Binding-site contacts:
Ligand atom O6 contacts residue ASN122 of chain 1.A at 3.2 Å (h-bond).
Ligand atom O2G contacts residue LYS23 of chain 1.A at 2.5 Å (salt-bridge).
Ligand atom N3B contacts residue GLY20 of chain 1.A at 3.2 Å (h-bond).
Ligand atom N1 contacts residue LYS152 of chain 1.A at 3.3 Å.
Ligand atom O2B contacts residue THR21 of chain 1.A at 3.3 Å (h-bond).
Ligand atom O3G contacts residue THR42 of chain 1.A at 2.7 Å (h-bond).
Ligand atom O2G contacts residue GLY19 of chain 1.A at 3.5 Å.
Ligand atom O2A contacts residue THR25 of chain 1.A at 2.5 Å (h-bond).
Ligand atom O3A contacts residue GLY22 of chain 1.A at 3.0 Å (h-bond).
Ligand atom PB contacts residue MG1 of chain 1.E at 3.2 Å.
Ligand atom O6 contacts residue ALA151 of chain 1.A at 2.9 Å (h-bond).
Ligand atom N2 contacts residue ILE126 of chain 1.A at 3.4 Å.
Ligand atom O1G contacts residue GLY19 of chain 1.A at 3.5 Å.
Ligand atom N2 contacts residue ASP125 of chain 1.A at 2.8 Å (salt-bridge).
Ligand atom PG contacts residue MG1 of chain 1.E at 3.1 Å.
Ligand atom O2' contacts residue PHE35 of chain 1.A at 3.5 Å.
Ligand atom O4' contacts residue LYS123 of chain 1.A at 3.0 Å (salt-bridge).
Ligand atom O6 contacts residue SER150 of chain 1.A at 3.4 Å (h-bond).
Ligand atom N3B contacts residue TYR39 of chain 1.A at 3.3 Å.
Ligand atom PA contacts residue THR25 of chain 1.A at 3.5 Å.
Ligand atom O2' contacts residue GLU36 of chain 1.A at 3.1 Å (salt-bridge).
Ligand atom O1B contacts residue LYS23 of chain 1.A at 3.5 Å (salt-bridge).
Ligand atom N2 contacts residue LYS152 of chain 1.A at 3.4 Å.
Ligand atom O2G contacts residue GLY68 of chain 1.A at 2.9 Å (h-bond).
Ligand atom O2B contacts residue GLY22 of chain 1.A at 3.3 Å (h-bond).
Ligand atom N3B contacts residue MG1 of chain 1.E at 3.2 Å.
Ligand atom N1 contacts residue ASP125 of chain 1.A at 2.8 Å (salt-bridge).
Ligand atom N7 contacts residue ASN122 of chain 1.A at 3.1 Å (h-bond).
Ligand atom O2A contacts residue THR24 of chain 1.A at 3.4 Å (h-bond).
Ligand atom O2B contacts residue GLY20 of chain 1.A at 3.4 Å (h-bond).
Ligand atom O3' contacts residue LYS37 of chain 1.A at 2.9 Å (salt-bridge).
Ligand atom O1B contacts residue THR24 of chain 1.A at 2.9 Å (h-bond).
Ligand atom O3G contacts residue MG1 of chain 1.E at 2.1 Å.
Ligand atom O2B contacts residue LYS23 of chain 1.A at 2.6 Å (salt-bridge).
Ligand atom O1G contacts residue TYR39 of chain 1.A at 2.8 Å (h-bond).
Ligand atom O2A contacts residue GLY22 of chain 1.A at 3.3 Å.
Ligand atom O1B contacts residue MG1 of chain 1.E at 2.1 Å.
Ligand atom O2' contacts residue LYS37 of chain 1.A at 3.3 Å (salt-bridge).
Ligand atom O6 contacts residue LYS152 of chain 1.A at 3.0 Å (salt-bridge).
Ligand atom O5' contacts residue THR25 of chain 1.A at 3.4 Å (h-bond).

A small-molecule ligand and the protein it binds are described below.
Small molecule (SMILES): Nc1nc2c(ncn2[C@@H]2O[C@H](CO[P](=O)(O)O[P](=O)(O)NP(=O)(O)O)[C@@H](O)[C@H]2O)c(=O)[nH]1

Sequence of chain 1.A:
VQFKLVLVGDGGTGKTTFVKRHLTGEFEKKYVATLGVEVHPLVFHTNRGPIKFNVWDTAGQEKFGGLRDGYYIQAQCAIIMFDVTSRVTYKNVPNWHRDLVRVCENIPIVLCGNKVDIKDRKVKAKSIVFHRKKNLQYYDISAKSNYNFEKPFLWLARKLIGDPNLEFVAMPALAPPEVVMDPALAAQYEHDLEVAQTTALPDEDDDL